The protein below binds the small molecule below.
Small molecule (SMILES): CCOC(=O)Nc1cccnc1

Binding-site contacts:
Ligand atom N contacts residue GLU214 of chain 1.B at 3.6 Å.
Ligand atom C4 contacts residue ILE133 of chain 1.B at 3.6 Å (hydrophobic).
Ligand atom C2 contacts residue ASN210 of chain 1.B at 3.7 Å.
Ligand atom C7 contacts residue ASN210 of chain 1.B at 4.0 Å.
Ligand atom C contacts residue PHE205 of chain 1.B at 3.5 Å (hydrophobic).
Ligand atom C4 contacts residue LYS129 of chain 1.B at 3.6 Å.
Ligand atom C3 contacts residue GLU214 of chain 1.B at 3.5 Å.
Ligand atom C6 contacts residue ILE130 of chain 1.B at 3.7 Å (hydrophobic).
Ligand atom C3 contacts residue LYS129 of chain 1.B at 3.6 Å.
Ligand atom C4 contacts residue GLU214 of chain 1.B at 4.0 Å.
Ligand atom C5 contacts residue ILE133 of chain 1.B at 4.0 Å (hydrophobic).
Ligand atom N1 contacts residue LYS129 of chain 1.B at 4.0 Å.
Ligand atom N1 contacts residue GLN126 of chain 1.B at 3.0 Å (h-bond).
Ligand atom C5 contacts residue PHE217 of chain 1.B at 3.9 Å (hydrophobic).
Ligand atom C1 contacts residue PHE205 of chain 1.B at 3.5 Å (hydrophobic).
Ligand atom C7 contacts residue GLY213 of chain 1.B at 3.5 Å.
Ligand atom N1 contacts residue GLU214 of chain 1.B at 4.2 Å.
Ligand atom C6 contacts residue GLN126 of chain 1.B at 3.6 Å.
Ligand atom O contacts residue ASN210 of chain 1.B at 3.3 Å (h-bond).
Ligand atom C7 contacts residue GLN126 of chain 1.B at 3.9 Å.
Ligand atom C3 contacts residue GLY213 of chain 1.B at 3.9 Å.
Ligand atom C6 contacts residue GLY213 of chain 1.B at 4.1 Å.
Ligand atom C3 contacts residue ASN210 of chain 1.B at 3.8 Å.
Ligand atom O contacts residue GLU214 of chain 1.B at 4.2 Å.
Ligand atom N1 contacts residue VAL125 of chain 1.B at 3.7 Å.
Ligand atom C7 contacts residue PHE124 of chain 1.B at 4.1 Å (hydrophobic).
Ligand atom C contacts residue GLU214 of chain 1.B at 3.4 Å.
Ligand atom O contacts residue PHE205 of chain 1.B at 3.3 Å.
Ligand atom N contacts residue ASN210 of chain 1.B at 2.9 Å (h-bond).
Ligand atom C6 contacts residue LYS129 of chain 1.B at 4.0 Å.
Ligand atom C7 contacts residue LYS129 of chain 1.B at 3.8 Å.
Ligand atom N1 contacts residue GLY213 of chain 1.B at 3.8 Å.
Ligand atom C contacts residue THR170 of chain 1.B at 3.4 Å.
Ligand atom N1 contacts residue PHE124 of chain 1.B at 4.0 Å.
Ligand atom C5 contacts residue LYS129 of chain 1.B at 3.8 Å.
Ligand atom C2 contacts residue LYS129 of chain 1.B at 4.0 Å.
Ligand atom C5 contacts residue ILE130 of chain 1.B at 4.1 Å (hydrophobic).
Ligand atom C7 contacts residue GLU214 of chain 1.B at 3.7 Å.
Ligand atom C6 contacts residue PHE217 of chain 1.B at 3.8 Å (hydrophobic).
Ligand atom O1 contacts residue LYS129 of chain 1.B at 3.4 Å.

Sequence of chain 1.B:
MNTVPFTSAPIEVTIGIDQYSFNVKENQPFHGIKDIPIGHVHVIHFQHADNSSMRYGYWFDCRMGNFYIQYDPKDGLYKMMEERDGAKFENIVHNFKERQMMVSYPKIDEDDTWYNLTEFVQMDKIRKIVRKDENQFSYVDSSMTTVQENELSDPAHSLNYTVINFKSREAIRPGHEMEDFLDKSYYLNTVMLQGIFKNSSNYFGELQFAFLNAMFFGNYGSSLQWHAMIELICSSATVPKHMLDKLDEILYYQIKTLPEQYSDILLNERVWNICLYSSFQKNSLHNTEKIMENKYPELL